Sequence of chain 1.I:
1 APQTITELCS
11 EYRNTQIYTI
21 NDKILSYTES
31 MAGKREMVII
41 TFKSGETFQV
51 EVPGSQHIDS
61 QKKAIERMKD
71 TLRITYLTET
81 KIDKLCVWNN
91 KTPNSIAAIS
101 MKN

Binding-site contacts:
Ligand atom C9 contacts residue TYR12 of chain 1.H at 4.2 Å (hydrophobic).
Ligand atom O3 contacts residue GLU51 of chain 1.H at 4.3 Å.
Ligand atom C3 contacts residue ASN90 of chain 1.H at 3.7 Å.
Ligand atom C4 contacts residue TRP88 of chain 1.H at 3.7 Å (hydrophobic).
Ligand atom O3 contacts residue LYS91 of chain 1.H at 3.4 Å.
Ligand atom O8 contacts residue GLN61 of chain 1.H at 3.4 Å (h-bond).
Ligand atom O4 contacts residue LYS91 of chain 1.H at 3.1 Å (salt-bridge).
Ligand atom C3 contacts residue TRP88 of chain 1.H at 3.7 Å (hydrophobic).
Ligand atom O3 contacts residue TRP88 of chain 1.H at 3.9 Å.
Ligand atom O8 contacts residue ALA32 of chain 1.I at 3.8 Å.
Ligand atom C3 contacts residue LYS91 of chain 1.H at 4.2 Å.
Ligand atom C6 contacts residue GLN61 of chain 1.H at 4.0 Å.
Ligand atom C4 contacts residue LYS91 of chain 1.H at 4.2 Å.
Ligand atom N1 contacts residue GLY33 of chain 1.I at 3.4 Å (h-bond).
Ligand atom O7 contacts residue GLY33 of chain 1.I at 3.0 Å.
Ligand atom O6 contacts residue HIS57 of chain 1.H at 3.7 Å.
Ligand atom O4 contacts residue GLU51 of chain 1.H at 2.7 Å (salt-bridge).
Ligand atom O5 contacts residue GLN56 of chain 1.H at 3.6 Å.
Ligand atom O3 contacts residue ASN90 of chain 1.H at 2.7 Å (h-bond).
Ligand atom C8 contacts residue TRP88 of chain 1.H at 3.8 Å (hydrophobic).
Ligand atom C6 contacts residue GLU51 of chain 1.H at 4.3 Å.
Ligand atom O8 contacts residue GLY33 of chain 1.I at 2.8 Å (h-bond).
Ligand atom C5 contacts residue TRP88 of chain 1.H at 3.7 Å (hydrophobic).
Ligand atom O2 contacts residue ASN90 of chain 1.H at 2.8 Å (h-bond).
Ligand atom O1 contacts residue TRP88 of chain 1.H at 3.8 Å.
Ligand atom O6 contacts residue GLN61 of chain 1.H at 2.9 Å (h-bond).
Ligand atom O8 contacts residue TRP88 of chain 1.H at 3.4 Å.
Ligand atom C6 contacts residue TRP88 of chain 1.H at 3.7 Å (hydrophobic).
Ligand atom C2 contacts residue ASN90 of chain 1.H at 4.0 Å.
Ligand atom C4 contacts residue GLU51 of chain 1.H at 3.4 Å.
Ligand atom O8 contacts residue TYR12 of chain 1.H at 3.8 Å.
Ligand atom N1 contacts residue GLN61 of chain 1.H at 4.3 Å.
Ligand atom O6 contacts residue TRP88 of chain 1.H at 3.6 Å.
Ligand atom C6 contacts residue HIS57 of chain 1.H at 3.5 Å.
Ligand atom N1 contacts residue TYR12 of chain 1.H at 3.6 Å.
Ligand atom N1 contacts residue TRP88 of chain 1.H at 4.3 Å.
Ligand atom O4 contacts residue GLN56 of chain 1.H at 3.6 Å.
Ligand atom O6 contacts residue GLN56 of chain 1.H at 4.4 Å.
Ligand atom C7 contacts residue TRP88 of chain 1.H at 4.2 Å (hydrophobic).
Ligand atom O7 contacts residue TYR12 of chain 1.H at 3.5 Å.

Sequence of chain 1.H:
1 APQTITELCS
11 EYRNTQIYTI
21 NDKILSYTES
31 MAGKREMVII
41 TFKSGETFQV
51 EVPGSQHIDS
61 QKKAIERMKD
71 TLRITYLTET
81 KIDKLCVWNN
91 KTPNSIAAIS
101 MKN

A protein and the small-molecule ligand that binds it are described below.
Small molecule (SMILES): O=[N+]([O-])c1cccc(O[C@H]2O[C@H](CO)[C@H](O)[C@H](O)[C@H]2O)c1